A protein and the small-molecule ligand that binds it are described below.
Small molecule (SMILES): O=C(O)C(=O)N[C@H](Cc1ccccc1)C(=O)O

Binding-site contacts:
Ligand atom CG contacts residue ASP222 of chain 2.A at 4.2 Å.
Ligand atom CZ contacts residue ALA312 of chain 2.A at 4.1 Å (hydrophobic).
Ligand atom CE2 contacts residue PRO221 of chain 2.A at 3.7 Å (hydrophobic).
Ligand atom O2' contacts residue GLU335 of chain 1.A at 4.0 Å.
Ligand atom CG contacts residue THR342 of chain 1.A at 4.2 Å.
Ligand atom CD1 contacts residue LEU339 of chain 1.A at 4.5 Å (hydrophobic).
Ligand atom CD2 contacts residue ASP222 of chain 2.A at 3.3 Å.
Ligand atom O1 contacts residue ALA312 of chain 2.A at 4.0 Å.
Ligand atom O2 contacts residue ALA312 of chain 2.A at 4.2 Å.
Ligand atom CZ contacts residue LYS315 of chain 2.A at 4.0 Å.
Ligand atom CD2 contacts residue PHE224 of chain 2.A at 3.7 Å (hydrophobic).
Ligand atom C1 contacts residue ALA312 of chain 2.A at 4.5 Å (hydrophobic).
Ligand atom CE2 contacts residue PHE224 of chain 2.A at 3.4 Å (hydrophobic).
Ligand atom CB contacts residue GLU225 of chain 2.A at 3.5 Å.
Ligand atom CE1 contacts residue LYS315 of chain 2.A at 4.0 Å.
Ligand atom CZ contacts residue PHE224 of chain 2.A at 4.1 Å (hydrophobic).
Ligand atom CD1 contacts residue THR342 of chain 1.A at 3.8 Å.
Ligand atom O2 contacts residue LEU310 of chain 2.A at 4.5 Å.
Ligand atom CE1 contacts residue LEU339 of chain 1.A at 3.9 Å (hydrophobic).
Ligand atom CE1 contacts residue MET319 of chain 2.A at 3.8 Å (hydrophobic).
Ligand atom O2 contacts residue LYS315 of chain 2.A at 3.0 Å (salt-bridge).
Ligand atom O2' contacts residue LYS315 of chain 2.A at 2.8 Å (salt-bridge).
Ligand atom OXT contacts residue GLU225 of chain 2.A at 3.2 Å (salt-bridge).
Ligand atom CE1 contacts residue THR342 of chain 1.A at 4.1 Å.
Ligand atom CE2 contacts residue ASP222 of chain 2.A at 3.8 Å.
Ligand atom CD2 contacts residue PRO221 of chain 2.A at 4.3 Å (hydrophobic).
Ligand atom O1 contacts residue ASP222 of chain 2.A at 3.5 Å.
Ligand atom C1 contacts residue LYS315 of chain 2.A at 3.7 Å.
Ligand atom CB contacts residue ASP222 of chain 2.A at 4.2 Å.
Ligand atom CZ contacts residue VAL316 of chain 2.A at 4.0 Å (hydrophobic).
Ligand atom CG contacts residue GLU225 of chain 2.A at 4.2 Å.
Ligand atom C2 contacts residue LYS315 of chain 2.A at 3.7 Å.
Ligand atom CE2 contacts residue VAL316 of chain 2.A at 4.3 Å (hydrophobic).
Ligand atom CA contacts residue GLU225 of chain 2.A at 4.2 Å.
Ligand atom CZ contacts residue MET319 of chain 2.A at 3.8 Å (hydrophobic).
Ligand atom C contacts residue GLU225 of chain 2.A at 3.8 Å.

Sequence of chain 2.A:
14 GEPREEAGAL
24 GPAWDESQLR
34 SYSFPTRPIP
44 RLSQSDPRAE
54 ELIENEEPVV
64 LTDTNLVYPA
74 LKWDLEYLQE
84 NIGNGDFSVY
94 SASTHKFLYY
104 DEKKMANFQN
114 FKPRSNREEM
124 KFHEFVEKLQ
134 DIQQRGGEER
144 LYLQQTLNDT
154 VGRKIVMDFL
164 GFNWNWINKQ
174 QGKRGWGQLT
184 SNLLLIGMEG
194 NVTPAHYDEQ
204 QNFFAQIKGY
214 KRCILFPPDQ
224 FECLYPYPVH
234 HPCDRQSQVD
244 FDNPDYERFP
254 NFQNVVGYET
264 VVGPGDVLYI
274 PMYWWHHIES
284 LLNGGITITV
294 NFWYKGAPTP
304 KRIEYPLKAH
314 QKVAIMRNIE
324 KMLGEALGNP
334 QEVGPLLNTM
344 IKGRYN

Sequence of chain 1.A:
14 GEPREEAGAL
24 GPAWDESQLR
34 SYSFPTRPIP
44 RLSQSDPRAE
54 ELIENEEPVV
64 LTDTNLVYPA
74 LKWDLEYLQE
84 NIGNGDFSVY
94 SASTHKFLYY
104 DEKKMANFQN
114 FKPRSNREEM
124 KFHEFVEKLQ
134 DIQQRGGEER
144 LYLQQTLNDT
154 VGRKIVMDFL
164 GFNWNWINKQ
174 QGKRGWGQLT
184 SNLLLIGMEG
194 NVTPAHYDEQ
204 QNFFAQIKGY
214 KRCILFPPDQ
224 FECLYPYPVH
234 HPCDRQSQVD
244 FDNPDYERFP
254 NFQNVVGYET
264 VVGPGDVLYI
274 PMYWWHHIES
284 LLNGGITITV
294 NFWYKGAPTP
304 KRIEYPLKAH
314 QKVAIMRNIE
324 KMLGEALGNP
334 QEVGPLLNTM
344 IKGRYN